Sequence of chain 1.B:
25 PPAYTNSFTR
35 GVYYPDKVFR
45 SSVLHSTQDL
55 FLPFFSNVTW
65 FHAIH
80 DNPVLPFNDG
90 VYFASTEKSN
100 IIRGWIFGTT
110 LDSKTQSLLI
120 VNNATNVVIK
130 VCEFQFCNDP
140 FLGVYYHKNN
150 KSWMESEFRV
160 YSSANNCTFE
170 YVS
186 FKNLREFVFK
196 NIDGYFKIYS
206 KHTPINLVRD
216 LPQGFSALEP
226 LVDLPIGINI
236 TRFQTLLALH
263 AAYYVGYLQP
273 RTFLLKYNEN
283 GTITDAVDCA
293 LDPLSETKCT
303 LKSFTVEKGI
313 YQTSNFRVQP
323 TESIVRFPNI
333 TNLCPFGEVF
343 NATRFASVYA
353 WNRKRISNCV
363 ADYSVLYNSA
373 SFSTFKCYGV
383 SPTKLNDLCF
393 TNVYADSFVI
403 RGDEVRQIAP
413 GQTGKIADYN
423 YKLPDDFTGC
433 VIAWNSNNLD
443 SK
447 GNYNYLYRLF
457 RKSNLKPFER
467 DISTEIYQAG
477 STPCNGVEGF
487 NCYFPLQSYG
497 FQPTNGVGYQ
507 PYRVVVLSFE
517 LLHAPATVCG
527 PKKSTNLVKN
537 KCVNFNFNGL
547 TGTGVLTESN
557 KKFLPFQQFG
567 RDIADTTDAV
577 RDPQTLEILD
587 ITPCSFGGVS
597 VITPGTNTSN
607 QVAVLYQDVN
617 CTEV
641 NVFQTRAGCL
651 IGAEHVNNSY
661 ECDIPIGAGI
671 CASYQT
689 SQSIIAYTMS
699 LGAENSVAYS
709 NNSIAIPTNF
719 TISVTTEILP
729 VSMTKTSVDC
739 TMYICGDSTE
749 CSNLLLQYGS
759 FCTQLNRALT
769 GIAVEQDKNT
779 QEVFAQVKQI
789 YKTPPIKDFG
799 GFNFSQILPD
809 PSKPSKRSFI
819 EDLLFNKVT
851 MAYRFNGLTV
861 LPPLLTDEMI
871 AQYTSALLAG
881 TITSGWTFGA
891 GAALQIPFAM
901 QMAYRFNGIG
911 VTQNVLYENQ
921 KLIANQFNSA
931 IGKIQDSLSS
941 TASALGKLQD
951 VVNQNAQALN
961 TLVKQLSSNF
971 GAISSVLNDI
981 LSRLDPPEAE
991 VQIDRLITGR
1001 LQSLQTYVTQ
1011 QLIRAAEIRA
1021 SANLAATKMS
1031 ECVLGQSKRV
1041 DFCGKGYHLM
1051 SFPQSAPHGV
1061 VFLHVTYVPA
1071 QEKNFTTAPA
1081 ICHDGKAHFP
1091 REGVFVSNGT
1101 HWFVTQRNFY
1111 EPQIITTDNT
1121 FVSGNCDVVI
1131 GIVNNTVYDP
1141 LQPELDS

A protein and the small-molecule ligand that binds it are described below.
Small molecule (SMILES): CC(=O)N[C@@H]1[C@@H](O)[C@H](O)[C@@H](CO)O[C@H]1O

Sequence of chain 1.A:
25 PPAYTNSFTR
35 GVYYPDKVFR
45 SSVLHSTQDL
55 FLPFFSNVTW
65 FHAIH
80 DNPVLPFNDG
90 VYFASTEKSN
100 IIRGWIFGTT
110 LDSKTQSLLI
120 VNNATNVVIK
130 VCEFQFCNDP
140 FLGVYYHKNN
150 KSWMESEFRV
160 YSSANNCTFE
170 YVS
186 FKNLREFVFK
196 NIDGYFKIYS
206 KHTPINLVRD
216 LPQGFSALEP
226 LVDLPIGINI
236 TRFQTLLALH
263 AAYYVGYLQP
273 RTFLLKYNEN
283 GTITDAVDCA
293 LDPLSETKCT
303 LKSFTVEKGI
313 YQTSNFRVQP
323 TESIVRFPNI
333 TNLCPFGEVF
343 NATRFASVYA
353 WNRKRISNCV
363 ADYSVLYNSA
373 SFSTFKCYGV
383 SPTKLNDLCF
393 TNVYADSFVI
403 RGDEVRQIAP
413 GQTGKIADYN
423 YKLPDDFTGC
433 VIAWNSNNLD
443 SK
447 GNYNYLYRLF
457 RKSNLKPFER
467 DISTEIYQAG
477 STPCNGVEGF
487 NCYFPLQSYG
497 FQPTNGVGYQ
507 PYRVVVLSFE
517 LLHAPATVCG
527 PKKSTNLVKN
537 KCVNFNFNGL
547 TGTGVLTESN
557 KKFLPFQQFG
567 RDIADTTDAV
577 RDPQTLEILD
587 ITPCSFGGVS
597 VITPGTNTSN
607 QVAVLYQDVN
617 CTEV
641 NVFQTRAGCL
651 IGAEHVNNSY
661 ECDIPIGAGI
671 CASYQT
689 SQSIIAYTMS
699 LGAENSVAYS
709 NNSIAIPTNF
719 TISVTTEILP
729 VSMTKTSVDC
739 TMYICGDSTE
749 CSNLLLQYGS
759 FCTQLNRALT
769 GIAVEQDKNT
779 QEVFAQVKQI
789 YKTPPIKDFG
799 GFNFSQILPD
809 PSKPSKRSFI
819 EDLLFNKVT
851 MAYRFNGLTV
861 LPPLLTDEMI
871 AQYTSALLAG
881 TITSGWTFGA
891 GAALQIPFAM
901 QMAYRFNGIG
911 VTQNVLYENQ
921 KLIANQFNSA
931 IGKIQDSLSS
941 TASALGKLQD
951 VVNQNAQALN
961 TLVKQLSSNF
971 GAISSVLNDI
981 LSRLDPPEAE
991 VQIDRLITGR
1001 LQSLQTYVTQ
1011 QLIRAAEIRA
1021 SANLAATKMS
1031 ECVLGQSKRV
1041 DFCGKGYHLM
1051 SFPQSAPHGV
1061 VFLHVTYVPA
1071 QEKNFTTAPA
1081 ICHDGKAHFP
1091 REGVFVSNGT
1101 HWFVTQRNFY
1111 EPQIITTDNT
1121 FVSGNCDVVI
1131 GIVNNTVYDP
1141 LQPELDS

Binding-site contacts:
Ligand atom N2 contacts residue ASN1074 of chain 1.A at 2.9 Å (h-bond).
Ligand atom O4 contacts residue ALA706 of chain 1.A at 4.4 Å.
Ligand atom O5 contacts residue ASN1074 of chain 1.A at 2.4 Å (h-bond).
Ligand atom O5 contacts residue ALA706 of chain 1.A at 4.5 Å.
Ligand atom C7 contacts residue ASN1074 of chain 1.A at 3.8 Å.
Ligand atom C8 contacts residue GLU1072 of chain 1.A at 3.2 Å.
Ligand atom C5 contacts residue ALA706 of chain 1.A at 3.6 Å (hydrophobic).
Ligand atom O6 contacts residue ALA706 of chain 1.A at 3.5 Å.
Ligand atom C2 contacts residue ASN1074 of chain 1.A at 2.5 Å.
Ligand atom C8 contacts residue ASN1074 of chain 1.A at 4.3 Å.
Ligand atom C1 contacts residue ASN1074 of chain 1.A at 1.4 Å.
Ligand atom C3 contacts residue ASN1074 of chain 1.A at 3.8 Å.
Ligand atom O7 contacts residue ASN1074 of chain 1.A at 4.3 Å.
Ligand atom C1 contacts residue GLN895 of chain 1.B at 4.3 Å.
Ligand atom C5 contacts residue ASN1074 of chain 1.A at 3.7 Å.
Ligand atom C8 contacts residue LYS1073 of chain 1.A at 4.3 Å.
Ligand atom C6 contacts residue ALA706 of chain 1.A at 3.5 Å (hydrophobic).
Ligand atom C4 contacts residue ASN1074 of chain 1.A at 4.2 Å.